Sequence of chain 18.A:
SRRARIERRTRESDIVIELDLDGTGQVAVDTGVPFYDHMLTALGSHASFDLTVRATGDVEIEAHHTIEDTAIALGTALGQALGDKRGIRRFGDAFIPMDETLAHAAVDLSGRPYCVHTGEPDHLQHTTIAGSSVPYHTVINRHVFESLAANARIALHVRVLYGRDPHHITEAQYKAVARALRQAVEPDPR

Sequence of chain 9.A:
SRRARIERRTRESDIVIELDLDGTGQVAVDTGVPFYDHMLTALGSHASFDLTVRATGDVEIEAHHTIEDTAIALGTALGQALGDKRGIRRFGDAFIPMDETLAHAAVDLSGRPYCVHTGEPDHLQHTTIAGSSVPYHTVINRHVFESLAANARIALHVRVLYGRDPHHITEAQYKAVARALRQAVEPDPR

Sequence of chain 6.A:
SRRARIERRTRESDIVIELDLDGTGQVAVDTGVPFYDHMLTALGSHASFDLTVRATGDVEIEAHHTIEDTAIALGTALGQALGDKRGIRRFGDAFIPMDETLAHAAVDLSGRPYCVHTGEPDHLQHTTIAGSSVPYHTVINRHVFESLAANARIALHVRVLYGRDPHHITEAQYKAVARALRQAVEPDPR

Binding-site contacts:
Ligand atom C3 contacts residue HIS80 of chain 18.A at 4.3 Å.
Ligand atom C5 contacts residue HIS80 of chain 18.A at 3.7 Å.
Ligand atom N4 contacts residue GLU83 of chain 18.A at 3.1 Å (salt-bridge).
Ligand atom N2 contacts residue MET113 of chain 9.A at 3.3 Å.
Ligand atom N4 contacts residue MN1 of chain 9.D at 4.4 Å.
Ligand atom C5 contacts residue MET113 of chain 9.A at 3.6 Å (hydrophobic).
Ligand atom C3 contacts residue GLU83 of chain 18.A at 3.6 Å.
Ligand atom N1 contacts residue MET113 of chain 9.A at 3.5 Å.
Ligand atom N4 contacts residue MET113 of chain 9.A at 3.5 Å.
Ligand atom C5 contacts residue HIS79 of chain 18.A at 3.2 Å.
Ligand atom N3A contacts residue MET113 of chain 9.A at 3.8 Å.
Ligand atom C5 contacts residue GLU186 of chain 9.A at 3.9 Å.
Ligand atom N3A contacts residue MN1 of chain 18.C at 3.6 Å.
Ligand atom N1 contacts residue HIS53 of chain 9.A at 4.4 Å.
Ligand atom N2 contacts residue MN1 of chain 18.C at 4.4 Å.
Ligand atom N4 contacts residue HIS183 of chain 9.A at 3.2 Å (h-bond).
Ligand atom N1 contacts residue MN1 of chain 18.C at 4.3 Å.
Ligand atom C3 contacts residue MN1 of chain 9.D at 4.2 Å.
Ligand atom C5 contacts residue GLU83 of chain 18.A at 4.0 Å.
Ligand atom C5 contacts residue MN1 of chain 18.C at 3.2 Å.
Ligand atom N2 contacts residue HIS80 of chain 18.A at 3.5 Å (h-bond).
Ligand atom N3A contacts residue ARG127 of chain 6.A at 3.2 Å (salt-bridge).
Ligand atom C3 contacts residue ARG127 of chain 6.A at 4.2 Å.
Ligand atom N1 contacts residue HIS80 of chain 18.A at 2.9 Å (h-bond).
Ligand atom N4 contacts residue HIS79 of chain 18.A at 3.2 Å (h-bond).
Ligand atom N1 contacts residue HIS182 of chain 9.A at 3.1 Å (h-bond).
Ligand atom C3 contacts residue HIS183 of chain 9.A at 4.3 Å.
Ligand atom N1 contacts residue GLU186 of chain 9.A at 3.1 Å (salt-bridge).
Ligand atom N1 contacts residue HIS79 of chain 18.A at 4.4 Å.
Ligand atom C3 contacts residue MET113 of chain 9.A at 3.2 Å (hydrophobic).
Ligand atom N2 contacts residue MN1 of chain 9.D at 3.1 Å.
Ligand atom N4 contacts residue MN1 of chain 18.C at 2.2 Å.
Ligand atom N3A contacts residue GLU83 of chain 18.A at 3.6 Å (salt-bridge).
Ligand atom N4 contacts residue HIS80 of chain 18.A at 4.4 Å.
Ligand atom C3 contacts residue MN1 of chain 18.C at 3.3 Å.
Ligand atom C5 contacts residue HIS182 of chain 9.A at 3.3 Å.
Ligand atom C5 contacts residue HIS183 of chain 9.A at 3.6 Å.
Ligand atom C5 contacts residue MN1 of chain 9.D at 3.3 Å.
Ligand atom N2 contacts residue GLU186 of chain 9.A at 3.9 Å.
Ligand atom N1 contacts residue MN1 of chain 9.D at 2.2 Å.

A small-molecule ligand and the protein it binds are described below.
Small molecule (SMILES): Nc1nc[nH]n1